The protein below binds the small molecule below.
Small molecule (SMILES): CC(=O)N[C@@H]1[C@@H](O)[C@H](O)[C@@H](CO)O[C@H]1O

Binding-site contacts:
Ligand atom O5 contacts residue ASN61 of chain 1.B at 2.4 Å (h-bond).
Ligand atom C5 contacts residue ASN61 of chain 1.B at 3.7 Å.
Ligand atom O6 contacts residue TYR28 of chain 1.B at 3.2 Å.
Ligand atom C1 contacts residue ASN61 of chain 1.B at 1.4 Å.
Ligand atom C7 contacts residue ASN61 of chain 1.B at 3.6 Å.
Ligand atom O7 contacts residue ASN61 of chain 1.B at 3.9 Å.
Ligand atom C3 contacts residue ASN61 of chain 1.B at 3.8 Å.
Ligand atom O5 contacts residue TYR28 of chain 1.B at 4.2 Å.
Ligand atom C2 contacts residue ASN61 of chain 1.B at 2.4 Å.
Ligand atom N2 contacts residue ASN61 of chain 1.B at 2.9 Å (h-bond).
Ligand atom C4 contacts residue ASN61 of chain 1.B at 4.2 Å.

Sequence of chain 1.B:
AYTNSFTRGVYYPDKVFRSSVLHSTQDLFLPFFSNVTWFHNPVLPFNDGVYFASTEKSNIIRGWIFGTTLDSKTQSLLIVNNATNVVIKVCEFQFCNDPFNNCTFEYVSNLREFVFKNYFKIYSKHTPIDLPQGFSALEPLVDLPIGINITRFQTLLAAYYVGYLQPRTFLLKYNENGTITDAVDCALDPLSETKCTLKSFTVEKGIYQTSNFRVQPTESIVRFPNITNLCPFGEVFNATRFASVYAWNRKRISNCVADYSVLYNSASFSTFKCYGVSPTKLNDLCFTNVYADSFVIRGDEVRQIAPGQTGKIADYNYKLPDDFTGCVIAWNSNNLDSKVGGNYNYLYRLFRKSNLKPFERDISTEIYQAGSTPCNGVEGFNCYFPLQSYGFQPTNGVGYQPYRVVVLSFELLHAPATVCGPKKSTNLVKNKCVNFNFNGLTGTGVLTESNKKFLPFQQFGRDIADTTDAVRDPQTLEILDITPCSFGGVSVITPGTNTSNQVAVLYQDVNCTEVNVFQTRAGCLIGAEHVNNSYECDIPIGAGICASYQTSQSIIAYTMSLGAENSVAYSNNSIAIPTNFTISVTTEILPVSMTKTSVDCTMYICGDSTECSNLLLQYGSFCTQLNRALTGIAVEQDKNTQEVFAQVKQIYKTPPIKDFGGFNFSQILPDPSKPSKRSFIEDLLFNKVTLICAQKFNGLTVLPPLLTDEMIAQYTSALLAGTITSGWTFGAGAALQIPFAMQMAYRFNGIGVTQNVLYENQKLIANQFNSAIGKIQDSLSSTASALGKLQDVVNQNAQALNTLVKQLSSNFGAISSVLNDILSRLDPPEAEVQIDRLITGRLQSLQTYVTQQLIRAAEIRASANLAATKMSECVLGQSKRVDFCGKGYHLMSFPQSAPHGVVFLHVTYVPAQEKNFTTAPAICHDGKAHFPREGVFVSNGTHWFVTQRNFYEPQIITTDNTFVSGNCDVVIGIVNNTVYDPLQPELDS